Sequence of chain 53.A:
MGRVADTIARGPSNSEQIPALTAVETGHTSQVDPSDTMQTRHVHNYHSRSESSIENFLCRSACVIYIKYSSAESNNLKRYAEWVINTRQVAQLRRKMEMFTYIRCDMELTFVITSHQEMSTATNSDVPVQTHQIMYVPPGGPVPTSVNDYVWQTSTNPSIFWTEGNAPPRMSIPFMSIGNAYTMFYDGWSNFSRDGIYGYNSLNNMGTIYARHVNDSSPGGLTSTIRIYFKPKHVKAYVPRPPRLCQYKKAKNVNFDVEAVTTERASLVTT

Sequence of chain 10.A:
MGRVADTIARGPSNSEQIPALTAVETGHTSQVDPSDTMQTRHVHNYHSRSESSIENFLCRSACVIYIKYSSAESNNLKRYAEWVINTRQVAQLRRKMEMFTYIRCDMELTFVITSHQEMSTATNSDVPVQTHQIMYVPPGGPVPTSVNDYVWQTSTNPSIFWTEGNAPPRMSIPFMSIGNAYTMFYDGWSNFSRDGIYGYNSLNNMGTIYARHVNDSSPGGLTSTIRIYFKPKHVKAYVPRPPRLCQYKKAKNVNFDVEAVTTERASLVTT

The protein below binds the small molecule below.
Small molecule (SMILES): CCCOc1ccc2cc(S(=O)(=O)Nc3ccc(C(=O)O)cc3)ccc2c1

Sequence of chain 53.C:
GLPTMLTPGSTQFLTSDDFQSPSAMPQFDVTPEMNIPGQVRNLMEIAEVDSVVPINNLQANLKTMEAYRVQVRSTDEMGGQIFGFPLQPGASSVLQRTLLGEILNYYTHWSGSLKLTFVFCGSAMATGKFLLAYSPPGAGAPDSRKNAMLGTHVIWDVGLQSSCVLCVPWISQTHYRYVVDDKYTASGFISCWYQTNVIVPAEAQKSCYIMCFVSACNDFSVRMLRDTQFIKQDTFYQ

Binding-site contacts:
Ligand atom C3 contacts residue ASN148 of chain 10.A at 3.5 Å.
Ligand atom O5 contacts residue ARG227 of chain 53.A at 3.5 Å (salt-bridge).
Ligand atom C5 contacts residue GLN153 of chain 10.A at 3.2 Å.
Ligand atom O2 contacts residue PHE236 of chain 53.C at 3.4 Å (h-bond).
Ligand atom C2 contacts residue TYR66 of chain 53.A at 3.8 Å (hydrophobic).
Ligand atom C1 contacts residue GLN153 of chain 10.A at 3.4 Å.
Ligand atom N1 contacts residue PHE236 of chain 53.C at 3.6 Å.
Ligand atom N1 contacts residue GLN233 of chain 53.C at 3.3 Å (h-bond).
Ligand atom N1 contacts residue GLN153 of chain 10.A at 2.7 Å (h-bond).
Ligand atom C14 contacts residue TYR66 of chain 53.A at 3.4 Å (hydrophobic).
Ligand atom O2 contacts residue THR235 of chain 53.C at 3.0 Å.
Ligand atom C6 contacts residue GLN153 of chain 10.A at 3.2 Å.
Ligand atom C20 contacts residue ARG227 of chain 53.A at 3.6 Å.
Ligand atom C16 contacts residue THR235 of chain 53.C at 3.8 Å.
Ligand atom O5 contacts residue TRP152 of chain 10.A at 3.4 Å (h-bond).
Ligand atom C13 contacts residue TYR66 of chain 53.A at 3.4 Å (hydrophobic).
Ligand atom C3 contacts residue ASP149 of chain 10.A at 3.5 Å.
Ligand atom O5 contacts residue TYR229 of chain 53.A at 3.8 Å.
Ligand atom C20 contacts residue ARG212 of chain 10.A at 3.4 Å.
Ligand atom C9 contacts residue ASN148 of chain 10.A at 3.7 Å.
Ligand atom O2 contacts residue ASP234 of chain 53.C at 3.7 Å.
Ligand atom C15 contacts residue TYR66 of chain 53.A at 3.4 Å (hydrophobic).
Ligand atom O5 contacts residue ARG212 of chain 10.A at 3.3 Å (salt-bridge).
Ligand atom C9 contacts residue ASP234 of chain 53.C at 3.6 Å.
Ligand atom O4 contacts residue ARG227 of chain 53.A at 3.3 Å (salt-bridge).
Ligand atom C10 contacts residue ASP234 of chain 53.C at 3.8 Å.
Ligand atom O4 contacts residue ARG212 of chain 10.A at 2.8 Å (salt-bridge).
Ligand atom C8 contacts residue ASP234 of chain 53.C at 3.3 Å.
Ligand atom O1 contacts residue ASP149 of chain 10.A at 3.6 Å.
Ligand atom O1 contacts residue GLN233 of chain 53.C at 3.5 Å (h-bond).
Ligand atom S1 contacts residue GLN233 of chain 53.C at 3.7 Å.
Ligand atom C6 contacts residue PHE236 of chain 53.C at 3.5 Å (hydrophobic).
Ligand atom O1 contacts residue TYR150 of chain 10.A at 3.0 Å (h-bond).
Ligand atom C8 contacts residue ASN148 of chain 10.A at 3.3 Å.
Ligand atom C7 contacts residue THR235 of chain 53.C at 3.8 Å.
Ligand atom C4 contacts residue ASP149 of chain 10.A at 3.5 Å.
Ligand atom C10 contacts residue ASN148 of chain 10.A at 3.7 Å.
Ligand atom O2 contacts residue GLN233 of chain 53.C at 3.0 Å.
Ligand atom C16 contacts residue PHE236 of chain 53.C at 3.7 Å (hydrophobic).
Ligand atom C4 contacts residue ASN148 of chain 10.A at 3.3 Å.